This protein binds this small molecule.
Small molecule (SMILES): CC(C)(C(=O)NCc1cn(Cc2ccc(Br)cc2)nn1)S(=O)(=O)O

Binding-site contacts:
Ligand atom C14 contacts residue CYS30 of chain 1.A at 3.9 Å (hydrophobic).
Ligand atom O1 contacts residue CYS184 of chain 1.A at 3.2 Å (h-bond).
Ligand atom C16 contacts residue SER188 of chain 1.A at 3.2 Å.
Ligand atom C20 contacts residue HIS45 of chain 1.A at 3.4 Å.
Ligand atom C13 contacts residue CYS30 of chain 1.A at 3.7 Å (hydrophobic).
Ligand atom C3 contacts residue LEU51 of chain 1.A at 3.6 Å (hydrophobic).
Ligand atom C13 contacts residue THR29 of chain 1.A at 3.2 Å.
Ligand atom O1 contacts residue SER188 of chain 1.A at 2.4 Å (h-bond).
Ligand atom C14 contacts residue HIS45 of chain 1.A at 3.7 Å.
Ligand atom N10 contacts residue HIS45 of chain 1.A at 3.7 Å.
Ligand atom BR7 contacts residue TYR20 of chain 1.A at 3.8 Å.
Ligand atom O24 contacts residue SER207 of chain 1.A at 3.7 Å.
Ligand atom C3 contacts residue TYR20 of chain 1.A at 3.8 Å (hydrophobic).
Ligand atom C20 contacts residue SER188 of chain 1.A at 3.0 Å.
Ligand atom O18 contacts residue GLN185 of chain 1.A at 3.2 Å.
Ligand atom C20 contacts residue SER207 of chain 1.A at 3.4 Å.
Ligand atom O24 contacts residue PHE208 of chain 1.A at 3.5 Å.
Ligand atom O24 contacts residue SER188 of chain 1.A at 2.5 Å (h-bond).
Ligand atom O1 contacts residue ASP187 of chain 1.A at 3.6 Å.
Ligand atom S22 contacts residue SER188 of chain 1.A at 1.6 Å (h-bond).
Ligand atom C14 contacts residue SER188 of chain 1.A at 3.9 Å.
Ligand atom C14 contacts residue THR29 of chain 1.A at 3.8 Å.
Ligand atom C16 contacts residue HIS45 of chain 1.A at 3.9 Å.
Ligand atom O1 contacts residue GLN185 of chain 1.A at 3.6 Å.
Ligand atom N15 contacts residue HIS45 of chain 1.A at 2.9 Å (h-bond).
Ligand atom N15 contacts residue SER188 of chain 1.A at 3.1 Å (h-bond).
Ligand atom C5 contacts residue ARG49 of chain 1.A at 3.4 Å.
Ligand atom C19 contacts residue SER188 of chain 1.A at 2.7 Å.
Ligand atom N11 contacts residue HIS45 of chain 1.A at 3.4 Å.
Ligand atom O1 contacts residue GLY186 of chain 1.A at 3.3 Å (h-bond).
Ligand atom C8 contacts residue HIS45 of chain 1.A at 3.5 Å.
Ligand atom C1 contacts residue ARG49 of chain 1.A at 3.9 Å.
Ligand atom C8 contacts residue CYS46 of chain 1.A at 3.5 Å (hydrophobic).
Ligand atom O18 contacts residue GLY186 of chain 1.A at 3.2 Å (h-bond).
Ligand atom C12 contacts residue HIS45 of chain 1.A at 3.6 Å.
Ligand atom C21 contacts residue GLN185 of chain 1.A at 3.7 Å.
Ligand atom C2 contacts residue THR29 of chain 1.A at 3.4 Å.
Ligand atom BR7 contacts residue ARG49 of chain 1.A at 3.7 Å.
Ligand atom C6 contacts residue ARG49 of chain 1.A at 3.5 Å.
Ligand atom N9 contacts residue HIS45 of chain 1.A at 3.6 Å (h-bond).

Sequence of chain 1.A:
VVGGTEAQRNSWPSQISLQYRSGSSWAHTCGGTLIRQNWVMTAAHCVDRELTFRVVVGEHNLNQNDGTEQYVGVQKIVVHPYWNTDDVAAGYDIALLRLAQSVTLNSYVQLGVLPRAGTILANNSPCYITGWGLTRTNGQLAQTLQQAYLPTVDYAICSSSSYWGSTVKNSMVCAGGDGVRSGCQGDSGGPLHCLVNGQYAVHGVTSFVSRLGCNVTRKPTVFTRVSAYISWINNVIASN